Sequence of chain 1.A:
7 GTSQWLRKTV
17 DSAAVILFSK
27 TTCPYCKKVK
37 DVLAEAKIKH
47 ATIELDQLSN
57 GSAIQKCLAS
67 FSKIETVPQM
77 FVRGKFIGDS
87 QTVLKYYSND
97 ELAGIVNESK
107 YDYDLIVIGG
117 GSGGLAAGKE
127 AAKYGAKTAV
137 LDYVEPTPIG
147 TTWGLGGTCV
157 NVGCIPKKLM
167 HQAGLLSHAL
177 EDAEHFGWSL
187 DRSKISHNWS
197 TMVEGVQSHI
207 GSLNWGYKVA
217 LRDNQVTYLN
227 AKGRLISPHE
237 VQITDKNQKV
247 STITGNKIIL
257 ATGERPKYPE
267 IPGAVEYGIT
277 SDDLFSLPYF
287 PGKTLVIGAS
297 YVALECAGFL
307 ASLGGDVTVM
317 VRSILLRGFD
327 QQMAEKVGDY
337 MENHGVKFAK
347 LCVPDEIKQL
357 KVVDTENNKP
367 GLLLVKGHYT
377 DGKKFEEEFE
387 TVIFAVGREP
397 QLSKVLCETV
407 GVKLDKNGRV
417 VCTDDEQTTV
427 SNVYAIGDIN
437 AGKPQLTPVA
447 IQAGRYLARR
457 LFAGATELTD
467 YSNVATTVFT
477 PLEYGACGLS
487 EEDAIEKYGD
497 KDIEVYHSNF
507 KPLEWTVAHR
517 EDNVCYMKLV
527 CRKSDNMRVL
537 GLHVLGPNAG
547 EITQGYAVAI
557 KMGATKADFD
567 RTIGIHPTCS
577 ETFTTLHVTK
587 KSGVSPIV

Binding-site contacts:
Ligand atom O1 contacts residue THR425 of chain 1.A at 4.3 Å.
Ligand atom C3 contacts residue THR425 of chain 1.A at 4.2 Å.
Ligand atom C6 contacts residue THR425 of chain 1.A at 4.0 Å.
Ligand atom C8 contacts residue CYS418 of chain 1.A at 4.5 Å (hydrophobic).
Ligand atom O1 contacts residue THR424 of chain 1.A at 3.0 Å (h-bond).
Ligand atom N1 contacts residue THR425 of chain 1.A at 4.0 Å.
Ligand atom C5 contacts residue THR425 of chain 1.A at 4.4 Å.
Ligand atom C9 contacts residue VAL417 of chain 1.A at 4.2 Å (hydrophobic).
Ligand atom C3 contacts residue THR419 of chain 1.A at 4.1 Å.
Ligand atom C3 contacts residue GLN423 of chain 1.A at 4.2 Å.
Ligand atom C1 contacts residue GLN423 of chain 1.A at 3.0 Å.
Ligand atom C2 contacts residue THR424 of chain 1.A at 3.9 Å.
Ligand atom N1 contacts residue VAL417 of chain 1.A at 3.4 Å.
Ligand atom C4 contacts residue THR419 of chain 1.A at 4.3 Å.
Ligand atom C2 contacts residue GLN423 of chain 1.A at 3.0 Å.
Ligand atom C8 contacts residue GLN423 of chain 1.A at 3.5 Å.
Ligand atom C3 contacts residue THR424 of chain 1.A at 3.7 Å.
Ligand atom C10 contacts residue VAL417 of chain 1.A at 3.8 Å (hydrophobic).
Ligand atom C8 contacts residue THR425 of chain 1.A at 3.8 Å.
Ligand atom C1 contacts residue THR419 of chain 1.A at 3.6 Å.
Ligand atom O1 contacts residue THR419 of chain 1.A at 3.8 Å.
Ligand atom C7 contacts residue VAL417 of chain 1.A at 3.8 Å (hydrophobic).
Ligand atom C8 contacts residue THR419 of chain 1.A at 4.1 Å.
Ligand atom N1 contacts residue LYS409 of chain 1.A at 3.6 Å.
Ligand atom C8 contacts residue VAL417 of chain 1.A at 4.0 Å (hydrophobic).
Ligand atom C7 contacts residue THR425 of chain 1.A at 3.7 Å.
Ligand atom C8 contacts residue THR424 of chain 1.A at 3.6 Å.
Ligand atom C7 contacts residue CYS418 of chain 1.A at 4.4 Å (hydrophobic).
Ligand atom O1 contacts residue GLN423 of chain 1.A at 3.7 Å.
Ligand atom C2 contacts residue THR419 of chain 1.A at 4.4 Å.
Ligand atom C7 contacts residue THR419 of chain 1.A at 4.4 Å.

This small molecule binds to this protein.
Small molecule (SMILES): CCOc1ccc([C@@H](C)N)cc1